A protein and the small-molecule ligand that binds it are described below.
Small molecule (SMILES): CC(C)C[C@H](NC(=O)[C@@H](NC(=O)[C@@H](N)[C@@H](C)O)C(C)C)C(=O)NCC(=O)N[C@@H](CCCCN)C(=O)N[C@@H](CCCN=C(N)N)C(=O)N[C@H](C=O)CCCCN

Binding-site contacts:
Ligand atom O contacts residue ASN317 of chain 1.B at 3.1 Å (h-bond).
Ligand atom NZ contacts residue ASN317 of chain 1.B at 2.8 Å (h-bond).
Ligand atom CG contacts residue ALA320 of chain 1.B at 3.4 Å (hydrophobic).
Ligand atom N contacts residue GLU398 of chain 1.B at 2.8 Å (salt-bridge).
Ligand atom NZ contacts residue GLY278 of chain 1.B at 3.0 Å (h-bond).
Ligand atom CD contacts residue VAL276 of chain 1.B at 3.5 Å (hydrophobic).
Ligand atom CE contacts residue GLY278 of chain 1.B at 3.3 Å.
Ligand atom CZ contacts residue GLU352 of chain 1.B at 3.6 Å.
Ligand atom CE contacts residue GLY236 of chain 1.B at 3.4 Å.
Ligand atom CZ contacts residue TRP313 of chain 1.B at 3.5 Å (hydrophobic).
Ligand atom O contacts residue TRP313 of chain 1.B at 3.6 Å.
Ligand atom NH1 contacts residue GLU352 of chain 1.B at 3.2 Å (salt-bridge).
Ligand atom CE contacts residue ASN317 of chain 1.B at 3.2 Å.
Ligand atom NH2 contacts residue SER316 of chain 1.B at 2.6 Å (h-bond).
Ligand atom NZ contacts residue THR277 of chain 1.B at 3.3 Å (h-bond).
Ligand atom O contacts residue THR277 of chain 1.B at 3.2 Å.
Ligand atom N contacts residue GLU398 of chain 1.B at 3.4 Å (salt-bridge).
Ligand atom NZ contacts residue THR283 of chain 1.B at 2.9 Å (h-bond).
Ligand atom O contacts residue TRP355 of chain 1.B at 3.5 Å.
Ligand atom CD contacts residue GLY236 of chain 1.B at 3.6 Å.
Ligand atom C contacts residue ASN317 of chain 1.B at 3.6 Å.
Ligand atom CD contacts residue GLY278 of chain 1.B at 3.4 Å.
Ligand atom NZ contacts residue ILE241 of chain 1.B at 3.6 Å.
Ligand atom N contacts residue ASN359 of chain 1.B at 3.3 Å (h-bond).
Ligand atom NH2 contacts residue TRP355 of chain 1.B at 3.6 Å.
Ligand atom CD2 contacts residue VAL395 of chain 1.B at 3.6 Å (hydrophobic).
Ligand atom CG2 contacts residue THR394 of chain 1.B at 3.6 Å.
Ligand atom NZ contacts residue VAL276 of chain 1.B at 2.7 Å (h-bond).
Ligand atom CG2 contacts residue GLU398 of chain 1.B at 3.3 Å.
Ligand atom NH2 contacts residue TRP313 of chain 1.B at 3.2 Å.
Ligand atom N contacts residue ASN317 of chain 1.B at 2.8 Å (h-bond).
Ligand atom CA contacts residue ASN317 of chain 1.B at 3.4 Å.
Ligand atom CB contacts residue GLU398 of chain 1.B at 3.3 Å.
Ligand atom O contacts residue ALA320 of chain 1.B at 3.6 Å.
Ligand atom O contacts residue ASN359 of chain 1.B at 3.5 Å (h-bond).
Ligand atom CD2 contacts residue SER358 of chain 1.B at 3.5 Å.
Ligand atom NZ contacts residue ASN238 of chain 1.B at 3.1 Å (h-bond).
Ligand atom NH2 contacts residue GLU352 of chain 1.B at 3.1 Å (salt-bridge).
Ligand atom CD1 contacts residue SER358 of chain 1.B at 3.5 Å.
Ligand atom NZ contacts residue GLY236 of chain 1.B at 2.8 Å (h-bond).

Sequence of chain 1.B:
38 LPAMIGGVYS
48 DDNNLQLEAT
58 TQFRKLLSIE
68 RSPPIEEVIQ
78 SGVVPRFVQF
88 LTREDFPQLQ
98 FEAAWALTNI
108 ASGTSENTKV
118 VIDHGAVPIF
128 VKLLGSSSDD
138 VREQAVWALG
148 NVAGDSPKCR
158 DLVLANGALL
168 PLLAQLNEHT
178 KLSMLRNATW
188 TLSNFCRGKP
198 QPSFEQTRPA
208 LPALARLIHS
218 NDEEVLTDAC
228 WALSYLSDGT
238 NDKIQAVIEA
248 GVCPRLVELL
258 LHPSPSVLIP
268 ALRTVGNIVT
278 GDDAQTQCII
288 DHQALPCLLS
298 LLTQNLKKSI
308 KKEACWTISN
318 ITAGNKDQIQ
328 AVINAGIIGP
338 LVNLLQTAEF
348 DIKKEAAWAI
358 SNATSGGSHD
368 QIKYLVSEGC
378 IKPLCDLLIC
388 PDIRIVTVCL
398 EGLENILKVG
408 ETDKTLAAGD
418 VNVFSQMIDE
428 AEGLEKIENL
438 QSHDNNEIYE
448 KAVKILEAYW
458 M